Binding-site contacts:
Ligand atom C2 contacts residue ASN799 of chain 1.B at 2.5 Å.
Ligand atom O7 contacts residue ASN799 of chain 1.B at 4.5 Å.
Ligand atom O5 contacts residue ASN799 of chain 1.B at 2.3 Å (h-bond).
Ligand atom C4 contacts residue ASN799 of chain 1.B at 4.2 Å.
Ligand atom C5 contacts residue SER801 of chain 1.B at 4.3 Å.
Ligand atom O6 contacts residue GLN802 of chain 1.B at 2.3 Å (h-bond).
Ligand atom C5 contacts residue ASN799 of chain 1.B at 3.6 Å.
Ligand atom C3 contacts residue ASN799 of chain 1.B at 3.8 Å.
Ligand atom C7 contacts residue ASN799 of chain 1.B at 3.9 Å.
Ligand atom O5 contacts residue GLN802 of chain 1.B at 4.4 Å.
Ligand atom C6 contacts residue GLN802 of chain 1.B at 3.3 Å.
Ligand atom O5 contacts residue SER801 of chain 1.B at 4.3 Å.
Ligand atom C5 contacts residue GLN802 of chain 1.B at 3.9 Å.
Ligand atom C1 contacts residue SER801 of chain 1.B at 3.9 Å.
Ligand atom N2 contacts residue SER801 of chain 1.B at 4.4 Å.
Ligand atom N2 contacts residue ASN799 of chain 1.B at 2.9 Å (h-bond).
Ligand atom C1 contacts residue ASN799 of chain 1.B at 1.4 Å.

The small molecule below binds the protein below.
Small molecule (SMILES): CC(=O)N[C@H]1[C@H](O[C@H]2[C@H](O)[C@@H](NC(C)=O)CO[C@@H]2CO)O[C@H](CO)[C@@H](O)[C@@H]1O

Sequence of chain 1.B:
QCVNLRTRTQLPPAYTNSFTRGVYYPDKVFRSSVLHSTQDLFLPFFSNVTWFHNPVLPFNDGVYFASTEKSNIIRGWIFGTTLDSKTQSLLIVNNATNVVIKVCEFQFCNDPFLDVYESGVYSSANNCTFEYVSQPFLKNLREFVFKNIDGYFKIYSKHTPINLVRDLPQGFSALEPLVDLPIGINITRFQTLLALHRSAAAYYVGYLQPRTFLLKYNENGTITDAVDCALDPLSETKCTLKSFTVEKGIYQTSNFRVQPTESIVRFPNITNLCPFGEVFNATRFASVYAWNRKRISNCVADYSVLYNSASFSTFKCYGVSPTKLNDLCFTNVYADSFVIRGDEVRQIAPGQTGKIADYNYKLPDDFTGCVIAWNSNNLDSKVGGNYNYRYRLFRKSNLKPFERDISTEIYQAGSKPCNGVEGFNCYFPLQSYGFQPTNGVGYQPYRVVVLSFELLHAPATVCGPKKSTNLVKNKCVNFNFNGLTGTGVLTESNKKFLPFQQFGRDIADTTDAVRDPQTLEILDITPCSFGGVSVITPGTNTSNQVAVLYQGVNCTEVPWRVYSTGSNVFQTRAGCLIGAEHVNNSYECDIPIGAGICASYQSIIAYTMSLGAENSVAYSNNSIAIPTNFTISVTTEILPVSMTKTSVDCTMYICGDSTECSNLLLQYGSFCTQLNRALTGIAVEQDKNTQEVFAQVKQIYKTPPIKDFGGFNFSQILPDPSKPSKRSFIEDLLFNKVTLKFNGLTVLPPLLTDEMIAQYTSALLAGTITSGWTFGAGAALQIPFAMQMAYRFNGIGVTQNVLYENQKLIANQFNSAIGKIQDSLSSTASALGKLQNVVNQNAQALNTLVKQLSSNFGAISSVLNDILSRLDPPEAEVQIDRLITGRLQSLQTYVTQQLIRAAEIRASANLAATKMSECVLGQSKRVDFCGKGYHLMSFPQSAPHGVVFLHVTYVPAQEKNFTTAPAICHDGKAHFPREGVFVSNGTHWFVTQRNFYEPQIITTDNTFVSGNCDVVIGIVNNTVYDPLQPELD